Sequence of chain 1.G:
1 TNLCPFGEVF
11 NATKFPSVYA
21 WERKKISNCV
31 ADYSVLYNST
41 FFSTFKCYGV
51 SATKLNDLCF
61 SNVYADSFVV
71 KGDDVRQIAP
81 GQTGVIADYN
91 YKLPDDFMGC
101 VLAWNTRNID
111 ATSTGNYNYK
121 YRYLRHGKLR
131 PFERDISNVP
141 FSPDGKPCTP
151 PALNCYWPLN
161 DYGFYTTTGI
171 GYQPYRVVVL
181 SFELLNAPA

Binding-site contacts:
Ligand atom C5 contacts residue ASN11 of chain 1.G at 3.6 Å.
Ligand atom O5 contacts residue ASN11 of chain 1.G at 2.3 Å (h-bond).
Ligand atom O5 contacts residue VAL35 of chain 1.G at 4.1 Å.
Ligand atom C7 contacts residue PHE6 of chain 1.G at 4.2 Å (hydrophobic).
Ligand atom C7 contacts residue NAG1 of chain 1.I at 3.7 Å.
Ligand atom O7 contacts residue NAG1 of chain 1.I at 3.2 Å (h-bond).
Ligand atom C7 contacts residue PHE10 of chain 1.G at 4.0 Å (hydrophobic).
Ligand atom O7 contacts residue PHE10 of chain 1.G at 3.8 Å.
Ligand atom C8 contacts residue PHE6 of chain 1.G at 3.5 Å (hydrophobic).
Ligand atom C3 contacts residue VAL35 of chain 1.G at 4.4 Å (hydrophobic).
Ligand atom C3 contacts residue ASN11 of chain 1.G at 3.8 Å.
Ligand atom O7 contacts residue ASN11 of chain 1.G at 3.2 Å (h-bond).
Ligand atom C6 contacts residue VAL35 of chain 1.G at 4.4 Å (hydrophobic).
Ligand atom O6 contacts residue VAL35 of chain 1.G at 3.5 Å.
Ligand atom C1 contacts residue ASN11 of chain 1.G at 1.4 Å.
Ligand atom O3 contacts residue VAL35 of chain 1.G at 3.6 Å.
Ligand atom N2 contacts residue GLY7 of chain 1.G at 4.1 Å.
Ligand atom C8 contacts residue VAL35 of chain 1.G at 3.7 Å (hydrophobic).
Ligand atom C4 contacts residue ASN11 of chain 1.G at 4.2 Å.
Ligand atom C8 contacts residue GLY7 of chain 1.G at 4.3 Å.
Ligand atom C7 contacts residue VAL35 of chain 1.G at 4.3 Å (hydrophobic).
Ligand atom C7 contacts residue ASN11 of chain 1.G at 3.6 Å.
Ligand atom N2 contacts residue ASN11 of chain 1.G at 2.9 Å (h-bond).
Ligand atom C2 contacts residue ASN11 of chain 1.G at 2.4 Å.
Ligand atom C8 contacts residue PHE10 of chain 1.G at 3.9 Å (hydrophobic).
Ligand atom C8 contacts residue NAG1 of chain 1.I at 3.8 Å.

This small molecule binds to this protein.
Small molecule (SMILES): CC(=O)N[C@H]1[C@H](O[C@H]2[C@H](O)[C@@H](NC(C)=O)CO[C@@H]2CO)O[C@H](CO)[C@@H](O)[C@@H]1O